Sequence of chain 1.A:
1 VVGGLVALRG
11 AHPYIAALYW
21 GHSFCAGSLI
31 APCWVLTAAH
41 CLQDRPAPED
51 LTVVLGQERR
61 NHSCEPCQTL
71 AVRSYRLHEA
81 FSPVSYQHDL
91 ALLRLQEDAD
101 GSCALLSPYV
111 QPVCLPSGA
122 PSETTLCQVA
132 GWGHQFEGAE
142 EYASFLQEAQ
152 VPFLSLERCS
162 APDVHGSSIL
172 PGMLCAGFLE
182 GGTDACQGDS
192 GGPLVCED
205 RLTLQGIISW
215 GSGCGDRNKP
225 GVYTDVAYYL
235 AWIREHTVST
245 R

Binding-site contacts:
Ligand atom N contacts residue ILE30 of chain 1.A at 3.4 Å (h-bond).
Ligand atom N contacts residue PRO112 of chain 1.A at 4.2 Å.
Ligand atom N contacts residue ALA31 of chain 1.A at 4.5 Å.
Ligand atom SG contacts residue CYS114 of chain 1.A at 2.0 Å (h-bond).
Ligand atom CA contacts residue CYS114 of chain 1.A at 4.4 Å (hydrophobic).
Ligand atom SG contacts residue VAL113 of chain 1.A at 3.8 Å.
Ligand atom CB contacts residue CYS114 of chain 1.A at 3.3 Å (hydrophobic).

This protein binds this small molecule.
Small molecule (SMILES): N[C@@H](CS)C(=O)O